Sequence of chain 1.A:
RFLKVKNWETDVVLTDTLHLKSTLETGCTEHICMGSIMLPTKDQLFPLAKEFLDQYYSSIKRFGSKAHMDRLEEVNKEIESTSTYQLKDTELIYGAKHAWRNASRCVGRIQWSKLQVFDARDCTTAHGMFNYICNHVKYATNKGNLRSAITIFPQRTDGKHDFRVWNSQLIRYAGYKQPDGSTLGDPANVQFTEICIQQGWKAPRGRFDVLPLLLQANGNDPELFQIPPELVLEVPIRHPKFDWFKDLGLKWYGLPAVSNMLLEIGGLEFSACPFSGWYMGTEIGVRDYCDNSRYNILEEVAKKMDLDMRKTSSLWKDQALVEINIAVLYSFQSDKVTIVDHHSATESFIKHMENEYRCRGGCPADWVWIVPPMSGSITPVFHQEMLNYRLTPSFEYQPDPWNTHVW

Binding-site contacts:
Ligand atom C1 contacts residue HEM1 of chain 1.E at 4.0 Å.
Ligand atom NH2 contacts residue PRO267 of chain 1.A at 3.8 Å.
Ligand atom C1 contacts residue VAL269 of chain 1.A at 3.8 Å (hydrophobic).
Ligand atom NH2 contacts residue TRP289 of chain 1.A at 3.1 Å (h-bond).
Ligand atom CZ contacts residue TRP289 of chain 1.A at 4.2 Å (hydrophobic).
Ligand atom C1 contacts residue GLU294 of chain 1.A at 3.7 Å.
Ligand atom C3 contacts residue VAL269 of chain 1.A at 4.3 Å (hydrophobic).
Ligand atom C2 contacts residue VAL269 of chain 1.A at 3.8 Å (hydrophobic).
Ligand atom NE contacts residue HEM1 of chain 1.E at 4.1 Å.
Ligand atom C2 contacts residue HEM1 of chain 1.E at 3.7 Å.
Ligand atom C2 contacts residue GLU294 of chain 1.A at 3.5 Å.
Ligand atom C4 contacts residue GLN180 of chain 1.A at 3.3 Å.
Ligand atom OH contacts residue SER287 of chain 1.A at 4.1 Å.
Ligand atom NH2 contacts residue TYR290 of chain 1.A at 3.9 Å.
Ligand atom CZ contacts residue PRO267 of chain 1.A at 4.0 Å (hydrophobic).
Ligand atom NH1 contacts residue HEM1 of chain 1.E at 3.5 Å (h-bond).
Ligand atom NH1 contacts residue PRO267 of chain 1.A at 4.2 Å.
Ligand atom OH contacts residue TRP289 of chain 1.A at 3.5 Å (h-bond).
Ligand atom NE contacts residue PRO267 of chain 1.A at 4.2 Å.
Ligand atom CZ contacts residue HEM1 of chain 1.E at 3.9 Å.
Ligand atom C3 contacts residue GLN180 of chain 1.A at 3.9 Å.
Ligand atom NH2 contacts residue HEM1 of chain 1.E at 3.6 Å.
Ligand atom NE contacts residue GLU294 of chain 1.A at 2.8 Å (salt-bridge).
Ligand atom OH contacts residue HEM1 of chain 1.E at 3.3 Å.
Ligand atom OH contacts residue PRO267 of chain 1.A at 3.9 Å.
Ligand atom C4 contacts residue ALA268 of chain 1.A at 3.6 Å (hydrophobic).
Ligand atom NH1 contacts residue GLY288 of chain 1.A at 4.2 Å.
Ligand atom CZ contacts residue GLU294 of chain 1.A at 3.6 Å.
Ligand atom C3 contacts residue GLU294 of chain 1.A at 3.6 Å.
Ligand atom C4 contacts residue VAL269 of chain 1.A at 3.8 Å (hydrophobic).
Ligand atom C3 contacts residue PRO267 of chain 1.A at 4.2 Å (hydrophobic).
Ligand atom C4 contacts residue PRO267 of chain 1.A at 3.7 Å (hydrophobic).
Ligand atom OH contacts residue GLY288 of chain 1.A at 3.1 Å (h-bond).
Ligand atom NH2 contacts residue GLU294 of chain 1.A at 2.9 Å (salt-bridge).

A protein and the small-molecule ligand that binds it are described below.
Small molecule (SMILES): CCCCNC(=N)NO